Binding-site contacts:
Ligand atom C9 contacts residue PHE193 of chain 1.A at 4.1 Å (hydrophobic).
Ligand atom C14 contacts residue MET391 of chain 1.A at 3.6 Å (hydrophobic).
Ligand atom C21 contacts residue LEU370 of chain 1.A at 3.9 Å (hydrophobic).
Ligand atom N16 contacts residue ASN374 of chain 1.A at 4.1 Å.
Ligand atom N17 contacts residue ASN374 of chain 1.A at 3.4 Å (h-bond).
Ligand atom N10 contacts residue ILE395 of chain 1.A at 4.1 Å.
Ligand atom C23 contacts residue TRP367 of chain 1.A at 3.5 Å (hydrophobic).
Ligand atom N15 contacts residue PHE193 of chain 1.A at 4.2 Å.
Ligand atom C2 contacts residue LEU192 of chain 1.A at 4.0 Å (hydrophobic).
Ligand atom N16 contacts residue PHE193 of chain 1.A at 3.6 Å.
Ligand atom C24 contacts residue MET202 of chain 1.A at 3.8 Å (hydrophobic).
Ligand atom C23 contacts residue LEU370 of chain 1.A at 4.2 Å (hydrophobic).
Ligand atom C24 contacts residue HIS371 of chain 1.A at 3.9 Å.
Ligand atom C11 contacts residue ILE395 of chain 1.A at 4.0 Å (hydrophobic).
Ligand atom N12 contacts residue ILE395 of chain 1.A at 3.5 Å.
Ligand atom N15 contacts residue ASN374 of chain 1.A at 3.0 Å (h-bond).
Ligand atom N15 contacts residue MET391 of chain 1.A at 3.3 Å.
Ligand atom C7 contacts residue LEU388 of chain 1.A at 4.1 Å (hydrophobic).
Ligand atom C1 contacts residue LEU388 of chain 1.A at 4.2 Å (hydrophobic).
Ligand atom N13 contacts residue GLU194 of chain 1.A at 4.2 Å.
Ligand atom C14 contacts residue PHE193 of chain 1.A at 3.7 Å (hydrophobic).
Ligand atom C24 contacts residue ASN374 of chain 1.A at 4.1 Å.
Ligand atom O25 contacts residue LEU370 of chain 1.A at 3.8 Å.
Ligand atom O25 contacts residue ASN374 of chain 1.A at 3.1 Å (h-bond).
Ligand atom C14 contacts residue ASN374 of chain 1.A at 4.0 Å.
Ligand atom N12 contacts residue PHE193 of chain 1.A at 3.9 Å.
Ligand atom C20 contacts residue PHE193 of chain 1.A at 4.0 Å (hydrophobic).
Ligand atom N13 contacts residue PHE193 of chain 1.A at 3.9 Å.
Ligand atom N17 contacts residue PHE193 of chain 1.A at 3.7 Å.
Ligand atom N10 contacts residue PHE193 of chain 1.A at 3.8 Å.
Ligand atom O25 contacts residue MET202 of chain 1.A at 3.5 Å.
Ligand atom C18 contacts residue PHE193 of chain 1.A at 3.8 Å (hydrophobic).
Ligand atom C22 contacts residue LEU370 of chain 1.A at 3.8 Å (hydrophobic).
Ligand atom N15 contacts residue GLU194 of chain 1.A at 3.6 Å.
Ligand atom C6 contacts residue LEU388 of chain 1.A at 4.1 Å (hydrophobic).
Ligand atom C11 contacts residue PHE193 of chain 1.A at 3.8 Å (hydrophobic).
Ligand atom N13 contacts residue MET391 of chain 1.A at 3.6 Å.
Ligand atom C6 contacts residue GLU194 of chain 1.A at 3.7 Å.
Ligand atom C6 contacts residue HIS385 of chain 1.A at 4.0 Å.
Ligand atom C5 contacts residue LEU388 of chain 1.A at 4.2 Å (hydrophobic).

This small molecule binds to this protein.
Small molecule (SMILES): Nc1nc(NCCc2ccc(O)cc2)nc2nc(-c3ccco3)nn12

Sequence of chain 1.A:
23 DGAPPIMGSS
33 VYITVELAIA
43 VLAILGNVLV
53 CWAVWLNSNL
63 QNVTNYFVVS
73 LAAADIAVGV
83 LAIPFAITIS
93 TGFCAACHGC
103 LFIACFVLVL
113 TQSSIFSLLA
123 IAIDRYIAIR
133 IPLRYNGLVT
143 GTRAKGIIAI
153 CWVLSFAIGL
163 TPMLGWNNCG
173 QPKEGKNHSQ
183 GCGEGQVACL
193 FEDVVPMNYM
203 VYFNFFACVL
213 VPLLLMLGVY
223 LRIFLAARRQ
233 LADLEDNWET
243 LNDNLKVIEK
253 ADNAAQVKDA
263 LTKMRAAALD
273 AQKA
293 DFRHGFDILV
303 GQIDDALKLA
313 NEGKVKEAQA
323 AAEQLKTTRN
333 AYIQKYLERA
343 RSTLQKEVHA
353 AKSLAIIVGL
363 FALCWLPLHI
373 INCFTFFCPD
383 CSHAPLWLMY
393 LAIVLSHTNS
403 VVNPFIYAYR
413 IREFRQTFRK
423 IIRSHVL